This small molecule binds to this protein.
Small molecule (SMILES): C[PH](=O)O[C@H]1CCCC1(C)C

Sequence of chain 1.A:
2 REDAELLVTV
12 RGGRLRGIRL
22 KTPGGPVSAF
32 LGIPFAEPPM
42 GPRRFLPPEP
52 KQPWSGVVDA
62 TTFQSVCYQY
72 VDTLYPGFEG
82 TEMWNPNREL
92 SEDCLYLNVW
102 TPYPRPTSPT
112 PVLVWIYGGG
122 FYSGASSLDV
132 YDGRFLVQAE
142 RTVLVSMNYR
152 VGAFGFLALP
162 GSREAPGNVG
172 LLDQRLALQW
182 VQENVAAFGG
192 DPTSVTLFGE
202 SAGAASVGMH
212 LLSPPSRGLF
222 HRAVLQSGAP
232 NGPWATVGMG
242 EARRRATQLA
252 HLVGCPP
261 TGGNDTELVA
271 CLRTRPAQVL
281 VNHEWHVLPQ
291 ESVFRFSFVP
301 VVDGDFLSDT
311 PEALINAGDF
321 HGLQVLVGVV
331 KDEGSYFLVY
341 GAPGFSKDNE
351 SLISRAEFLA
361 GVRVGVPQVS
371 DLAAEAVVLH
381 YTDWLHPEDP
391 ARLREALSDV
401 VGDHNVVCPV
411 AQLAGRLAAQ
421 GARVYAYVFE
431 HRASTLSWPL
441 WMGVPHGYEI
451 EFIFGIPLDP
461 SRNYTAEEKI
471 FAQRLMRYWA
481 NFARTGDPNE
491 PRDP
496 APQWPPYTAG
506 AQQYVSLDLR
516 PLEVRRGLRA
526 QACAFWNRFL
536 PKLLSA

Binding-site contacts:
Ligand atom O08 contacts residue HIS446 of chain 1.A at 3.0 Å (h-bond).
Ligand atom C07 contacts residue GLY120 of chain 1.A at 3.5 Å.
Ligand atom O12 contacts residue ALA203 of chain 1.A at 3.0 Å (h-bond).
Ligand atom C03 contacts residue SER202 of chain 1.A at 4.0 Å.
Ligand atom C03 contacts residue GLU201 of chain 1.A at 3.5 Å.
Ligand atom C07 contacts residue GLY119 of chain 1.A at 4.4 Å.
Ligand atom C07 contacts residue HIS446 of chain 1.A at 4.3 Å.
Ligand atom P09 contacts residue GLY120 of chain 1.A at 4.1 Å.
Ligand atom C07 contacts residue SER202 of chain 1.A at 3.9 Å.
Ligand atom P09 contacts residue HIS446 of chain 1.A at 3.5 Å.
Ligand atom C10 contacts residue SER202 of chain 1.A at 2.9 Å.
Ligand atom C03 contacts residue GLY447 of chain 1.A at 4.3 Å.
Ligand atom O12 contacts residue SER202 of chain 1.A at 2.3 Å (h-bond).
Ligand atom C02 contacts residue GLU201 of chain 1.A at 4.3 Å.
Ligand atom P09 contacts residue SER202 of chain 1.A at 1.6 Å.
Ligand atom C01 contacts residue TRP85 of chain 1.A at 4.0 Å (hydrophobic).
Ligand atom C10 contacts residue GLY121 of chain 1.A at 4.1 Å.
Ligand atom C01 contacts residue GLY120 of chain 1.A at 3.6 Å.
Ligand atom O08 contacts residue SER202 of chain 1.A at 2.7 Å (h-bond).
Ligand atom C02 contacts residue HIS446 of chain 1.A at 4.4 Å.
Ligand atom C10 contacts residue PHE337 of chain 1.A at 4.2 Å (hydrophobic).
Ligand atom C06 contacts residue GLY120 of chain 1.A at 3.8 Å.
Ligand atom O12 contacts residue GLY121 of chain 1.A at 2.8 Å (h-bond).
Ligand atom P09 contacts residue ALA203 of chain 1.A at 3.6 Å.
Ligand atom O08 contacts residue GLY120 of chain 1.A at 4.3 Å.
Ligand atom C10 contacts residue PHE294 of chain 1.A at 3.6 Å (hydrophobic).
Ligand atom O12 contacts residue GLY120 of chain 1.A at 2.9 Å (h-bond).
Ligand atom C07 contacts residue GLY121 of chain 1.A at 4.2 Å.
Ligand atom C10 contacts residue HIS446 of chain 1.A at 4.3 Å.
Ligand atom C10 contacts residue PHE296 of chain 1.A at 3.5 Å (hydrophobic).
Ligand atom C06 contacts residue GLY121 of chain 1.A at 4.2 Å.
Ligand atom C03 contacts residue HIS446 of chain 1.A at 3.3 Å.
Ligand atom C02 contacts residue GLY120 of chain 1.A at 4.2 Å.
Ligand atom C01 contacts residue GLU201 of chain 1.A at 4.0 Å.
Ligand atom C04 contacts residue TRP85 of chain 1.A at 4.0 Å (hydrophobic).
Ligand atom C01 contacts residue TYR132 of chain 1.A at 4.2 Å (hydrophobic).
Ligand atom C01 contacts residue GLY119 of chain 1.A at 3.8 Å.
Ligand atom O12 contacts residue GLY119 of chain 1.A at 3.9 Å.
Ligand atom P09 contacts residue GLY121 of chain 1.A at 3.9 Å.